A small-molecule ligand and the protein it binds are described below.
Small molecule (SMILES): CC(C)CC(=O)N[C@@H](Cc1ccc(O)cc1)C(=O)N[C@@H](CC(C)C)C(=O)N[C@H](CO)Cc1ccc(O)cc1

Sequence of chain 1.A:
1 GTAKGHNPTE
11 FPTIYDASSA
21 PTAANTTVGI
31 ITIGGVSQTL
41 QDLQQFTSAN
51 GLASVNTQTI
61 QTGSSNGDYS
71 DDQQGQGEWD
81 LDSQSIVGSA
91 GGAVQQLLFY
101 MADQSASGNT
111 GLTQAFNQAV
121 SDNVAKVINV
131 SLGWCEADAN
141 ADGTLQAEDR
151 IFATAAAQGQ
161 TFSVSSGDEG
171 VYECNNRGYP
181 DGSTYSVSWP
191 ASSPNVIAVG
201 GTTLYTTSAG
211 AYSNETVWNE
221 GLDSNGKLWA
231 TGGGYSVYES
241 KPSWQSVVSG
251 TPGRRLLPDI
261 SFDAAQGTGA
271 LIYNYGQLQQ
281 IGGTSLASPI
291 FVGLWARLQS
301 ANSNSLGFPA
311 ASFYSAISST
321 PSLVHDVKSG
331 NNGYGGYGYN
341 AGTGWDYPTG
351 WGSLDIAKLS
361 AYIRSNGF

Binding-site contacts:
Ligand atom CZ contacts residue ARG177 of chain 1.A at 3.4 Å.
Ligand atom O contacts residue SER285 of chain 1.A at 2.3 Å (h-bond).
Ligand atom CG contacts residue ARG177 of chain 1.A at 3.0 Å.
Ligand atom CE2 contacts residue ARG177 of chain 1.A at 3.3 Å.
Ligand atom C contacts residue SER285 of chain 1.A at 1.5 Å.
Ligand atom CZ contacts residue SER188 of chain 1.A at 3.5 Å.
Ligand atom CB contacts residue ARG177 of chain 1.A at 3.5 Å.
Ligand atom N contacts residue SER285 of chain 1.A at 2.8 Å (h-bond).
Ligand atom CE1 contacts residue ARG177 of chain 1.A at 3.3 Å.
Ligand atom CE1 contacts residue GLY133 of chain 1.A at 3.4 Å.
Ligand atom CE2 contacts residue GLU169 of chain 1.A at 3.3 Å.
Ligand atom CE1 contacts residue LEU132 of chain 1.A at 3.5 Å (hydrophobic).
Ligand atom CB contacts residue GLU78 of chain 1.A at 3.5 Å.
Ligand atom N contacts residue GLY133 of chain 1.A at 2.8 Å (h-bond).
Ligand atom CE1 contacts residue GLY167 of chain 1.A at 3.6 Å.
Ligand atom CD2 contacts residue ARG177 of chain 1.A at 3.0 Å.
Ligand atom O contacts residue ASP168 of chain 1.A at 2.6 Å (salt-bridge).
Ligand atom CA contacts residue SER285 of chain 1.A at 2.4 Å.
Ligand atom CD1 contacts residue ARG177 of chain 1.A at 3.3 Å.
Ligand atom N contacts residue GLU78 of chain 1.A at 3.3 Å (salt-bridge).
Ligand atom N contacts residue SER131 of chain 1.A at 3.0 Å (h-bond).
Ligand atom CG2 contacts residue ASN109 of chain 1.A at 3.6 Å.
Ligand atom CA contacts residue GLY133 of chain 1.A at 3.5 Å.
Ligand atom C contacts residue GLU78 of chain 1.A at 3.5 Å.
Ligand atom CD2 contacts residue TRP79 of chain 1.A at 3.6 Å (hydrophobic).
Ligand atom OH contacts residue SER188 of chain 1.A at 2.7 Å (h-bond).
Ligand atom CB contacts residue GLY133 of chain 1.A at 3.5 Å.
Ligand atom CE1 contacts residue SER188 of chain 1.A at 3.3 Å.
Ligand atom CB contacts residue SER285 of chain 1.A at 2.9 Å.
Ligand atom O contacts residue GLY283 of chain 1.A at 3.4 Å.
Ligand atom O contacts residue GLY133 of chain 1.A at 3.1 Å (h-bond).
Ligand atom OH contacts residue GLY133 of chain 1.A at 3.2 Å.
Ligand atom OH contacts residue GLU173 of chain 1.A at 3.0 Å (salt-bridge).
Ligand atom O contacts residue THR284 of chain 1.A at 3.5 Å (h-bond).
Ligand atom CG1 contacts residue ILE33 of chain 1.A at 3.6 Å (hydrophobic).
Ligand atom CA contacts residue ASP168 of chain 1.A at 3.3 Å.
Ligand atom C contacts residue ASP168 of chain 1.A at 3.3 Å.
Ligand atom O contacts residue LEU132 of chain 1.A at 3.1 Å.
Ligand atom OH contacts residue TRP134 of chain 1.A at 3.4 Å (h-bond).
Ligand atom CD1 contacts residue LEU132 of chain 1.A at 3.5 Å (hydrophobic).